A small-molecule ligand and the protein it binds are described below.
Small molecule (SMILES): Cc1cccc(O)c1

Sequence of chain 1.B:
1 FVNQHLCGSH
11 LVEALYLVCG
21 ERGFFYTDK

Sequence of chain 1.D:
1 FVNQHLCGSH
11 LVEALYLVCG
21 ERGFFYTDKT

Sequence of chain 1.A:
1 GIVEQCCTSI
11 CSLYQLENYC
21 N

Binding-site contacts:
Ligand atom C5 contacts residue GLU21 of chain 1.D at 3.9 Å.
Ligand atom C3 contacts residue ASP28 of chain 1.B at 3.4 Å.
Ligand atom C6 contacts residue ASP28 of chain 1.B at 4.2 Å.
Ligand atom C4 contacts residue ASP28 of chain 1.B at 2.9 Å.
Ligand atom O1 contacts residue GLY20 of chain 1.D at 4.0 Å.
Ligand atom C2 contacts residue ASP28 of chain 1.B at 4.1 Å.
Ligand atom C5 contacts residue ASP28 of chain 1.B at 3.3 Å.
Ligand atom C2 contacts residue TYR26 of chain 1.B at 3.8 Å (hydrophobic).
Ligand atom O1 contacts residue TYR26 of chain 1.B at 3.5 Å.
Ligand atom C2 contacts residue THR27 of chain 1.B at 4.1 Å.
Ligand atom C1 contacts residue THR27 of chain 1.B at 4.3 Å.
Ligand atom C7 contacts residue ASP28 of chain 1.B at 3.3 Å.
Ligand atom O1 contacts residue GLU21 of chain 1.D at 4.1 Å.
Ligand atom C7 contacts residue VAL3 of chain 1.A at 3.3 Å (hydrophobic).
Ligand atom C6 contacts residue LYS29 of chain 1.B at 4.2 Å.
Ligand atom C3 contacts residue VAL3 of chain 1.A at 4.4 Å (hydrophobic).
Ligand atom C1 contacts residue GLU21 of chain 1.D at 4.1 Å.
Ligand atom C1 contacts residue TYR26 of chain 1.B at 4.1 Å (hydrophobic).
Ligand atom C1 contacts residue ASP28 of chain 1.B at 4.3 Å.
Ligand atom O1 contacts residue GLY23 of chain 1.D at 3.7 Å.
Ligand atom O1 contacts residue THR27 of chain 1.B at 4.1 Å.
Ligand atom C5 contacts residue LYS29 of chain 1.B at 3.9 Å.
Ligand atom C6 contacts residue GLU21 of chain 1.D at 3.1 Å.